Binding-site contacts:
Ligand atom C5 contacts residue ASN68 of chain 1.E at 3.7 Å.
Ligand atom O6 contacts residue GLU71 of chain 1.E at 4.3 Å.
Ligand atom C5 contacts residue SER70 of chain 1.E at 3.6 Å.
Ligand atom C1 contacts residue GLU71 of chain 1.E at 4.0 Å.
Ligand atom C2 contacts residue ASN68 of chain 1.E at 2.4 Å.
Ligand atom C6 contacts residue SER70 of chain 1.E at 4.2 Å.
Ligand atom C1 contacts residue ASN68 of chain 1.E at 1.4 Å.
Ligand atom C4 contacts residue ASN68 of chain 1.E at 4.2 Å.
Ligand atom C7 contacts residue ASN68 of chain 1.E at 3.8 Å.
Ligand atom O7 contacts residue ASN68 of chain 1.E at 4.3 Å.
Ligand atom O5 contacts residue ASN68 of chain 1.E at 2.4 Å (h-bond).
Ligand atom C1 contacts residue SER70 of chain 1.E at 3.7 Å.
Ligand atom O6 contacts residue SER70 of chain 1.E at 3.6 Å.
Ligand atom C3 contacts residue ASN68 of chain 1.E at 3.8 Å.
Ligand atom N2 contacts residue ASN68 of chain 1.E at 2.9 Å (h-bond).
Ligand atom O5 contacts residue GLU71 of chain 1.E at 3.6 Å.
Ligand atom O5 contacts residue SER70 of chain 1.E at 3.6 Å.

Sequence of chain 1.E:
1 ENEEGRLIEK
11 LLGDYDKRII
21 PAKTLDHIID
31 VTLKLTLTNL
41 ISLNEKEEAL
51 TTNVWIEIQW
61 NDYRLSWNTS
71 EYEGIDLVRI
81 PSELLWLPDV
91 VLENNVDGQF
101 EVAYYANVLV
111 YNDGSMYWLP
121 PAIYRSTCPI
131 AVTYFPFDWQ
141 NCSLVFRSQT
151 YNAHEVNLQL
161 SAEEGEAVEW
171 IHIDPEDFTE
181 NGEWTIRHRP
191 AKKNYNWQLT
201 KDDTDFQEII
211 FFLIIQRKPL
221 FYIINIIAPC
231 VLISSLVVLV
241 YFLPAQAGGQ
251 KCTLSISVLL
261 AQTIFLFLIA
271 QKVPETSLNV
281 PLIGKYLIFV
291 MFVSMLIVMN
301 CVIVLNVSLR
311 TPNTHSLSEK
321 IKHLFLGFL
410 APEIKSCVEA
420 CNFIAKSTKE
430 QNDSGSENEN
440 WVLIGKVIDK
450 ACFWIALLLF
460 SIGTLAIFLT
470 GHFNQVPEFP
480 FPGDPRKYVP

This protein binds this small molecule.
Small molecule (SMILES): CC(=O)N[C@@H]1[C@@H](O)[C@H](O)[C@@H](CO)O[C@H]1O